Sequence of chain 1.A:
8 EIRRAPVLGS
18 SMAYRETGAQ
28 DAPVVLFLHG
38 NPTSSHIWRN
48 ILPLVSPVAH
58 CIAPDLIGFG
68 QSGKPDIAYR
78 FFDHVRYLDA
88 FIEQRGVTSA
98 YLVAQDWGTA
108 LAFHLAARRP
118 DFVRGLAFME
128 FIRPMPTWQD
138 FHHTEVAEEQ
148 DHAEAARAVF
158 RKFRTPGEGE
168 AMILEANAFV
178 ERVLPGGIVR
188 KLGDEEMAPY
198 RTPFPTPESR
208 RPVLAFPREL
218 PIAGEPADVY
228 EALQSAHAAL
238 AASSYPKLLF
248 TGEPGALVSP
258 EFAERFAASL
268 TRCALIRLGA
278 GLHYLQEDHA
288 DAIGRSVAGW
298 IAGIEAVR

Binding-site contacts:
Ligand atom C6 contacts residue VAL55 of chain 1.A at 3.2 Å (hydrophobic).
Ligand atom O6 contacts residue PRO30 of chain 1.A at 4.4 Å.
Ligand atom O6 contacts residue VAL55 of chain 1.A at 3.8 Å.
Ligand atom O4 contacts residue VAL55 of chain 1.A at 3.9 Å.
Ligand atom C1 contacts residue GLU302 of chain 1.A at 3.6 Å.
Ligand atom O1 contacts residue ALA271 of chain 1.B at 3.7 Å.
Ligand atom C6 contacts residue GLU302 of chain 1.A at 3.7 Å.
Ligand atom O3 contacts residue ALA271 of chain 1.B at 4.2 Å.
Ligand atom O4 contacts residue PRO54 of chain 1.A at 4.2 Å.
Ligand atom C1 contacts residue ALA303 of chain 1.A at 4.1 Å (hydrophobic).
Ligand atom C5 contacts residue GLU302 of chain 1.A at 4.2 Å.
Ligand atom C5 contacts residue ALA299 of chain 1.A at 3.9 Å (hydrophobic).
Ligand atom O1 contacts residue ALA299 of chain 1.A at 2.6 Å (h-bond).
Ligand atom C6 contacts residue PRO30 of chain 1.A at 4.3 Å (hydrophobic).
Ligand atom O2 contacts residue GLU302 of chain 1.A at 4.2 Å.
Ligand atom O1 contacts residue ALA303 of chain 1.A at 3.8 Å.
Ligand atom O3 contacts residue CYS270 of chain 1.B at 3.2 Å (h-bond).
Ligand atom O5 contacts residue GLU302 of chain 1.A at 3.3 Å.
Ligand atom O2 contacts residue ARG269 of chain 1.B at 3.6 Å.
Ligand atom C1 contacts residue ALA303 of chain 1.A at 3.9 Å (hydrophobic).
Ligand atom C3 contacts residue CYS270 of chain 1.B at 4.0 Å (hydrophobic).
Ligand atom O5 contacts residue ALA303 of chain 1.A at 4.4 Å.
Ligand atom C6 contacts residue PRO30 of chain 1.A at 4.1 Å (hydrophobic).
Ligand atom O6 contacts residue PRO30 of chain 1.A at 3.7 Å.
Ligand atom O5 contacts residue ALA299 of chain 1.A at 3.6 Å.
Ligand atom C5 contacts residue VAL55 of chain 1.A at 4.3 Å (hydrophobic).
Ligand atom C2 contacts residue ALA299 of chain 1.A at 4.2 Å (hydrophobic).
Ligand atom O2 contacts residue ALA303 of chain 1.A at 4.1 Å.
Ligand atom C2 contacts residue GLU302 of chain 1.A at 3.6 Å.
Ligand atom O6 contacts residue GLU302 of chain 1.A at 3.5 Å.
Ligand atom C6 contacts residue GLU302 of chain 1.A at 3.8 Å.
Ligand atom C6 contacts residue ILE298 of chain 1.A at 4.3 Å (hydrophobic).
Ligand atom C3 contacts residue ALA271 of chain 1.B at 4.0 Å (hydrophobic).
Ligand atom C1 contacts residue ARG269 of chain 1.B at 4.1 Å.
Ligand atom C1 contacts residue ALA271 of chain 1.B at 4.4 Å (hydrophobic).
Ligand atom C6 contacts residue ALA299 of chain 1.A at 4.4 Å (hydrophobic).
Ligand atom O6 contacts residue GLU302 of chain 1.A at 2.7 Å (salt-bridge).
Ligand atom C1 contacts residue CYS270 of chain 1.B at 4.3 Å (hydrophobic).
Ligand atom C1 contacts residue ALA299 of chain 1.A at 3.5 Å (hydrophobic).
Ligand atom O5 contacts residue GLU302 of chain 1.A at 3.4 Å.

The small molecule below binds the protein below.
Small molecule (SMILES): OC[C@H]1O[C@@](CO)(O[C@H]2O[C@H](CO)[C@@H](O)[C@H](O)[C@H]2O)[C@@H](O)[C@@H]1O

Sequence of chain 1.B:
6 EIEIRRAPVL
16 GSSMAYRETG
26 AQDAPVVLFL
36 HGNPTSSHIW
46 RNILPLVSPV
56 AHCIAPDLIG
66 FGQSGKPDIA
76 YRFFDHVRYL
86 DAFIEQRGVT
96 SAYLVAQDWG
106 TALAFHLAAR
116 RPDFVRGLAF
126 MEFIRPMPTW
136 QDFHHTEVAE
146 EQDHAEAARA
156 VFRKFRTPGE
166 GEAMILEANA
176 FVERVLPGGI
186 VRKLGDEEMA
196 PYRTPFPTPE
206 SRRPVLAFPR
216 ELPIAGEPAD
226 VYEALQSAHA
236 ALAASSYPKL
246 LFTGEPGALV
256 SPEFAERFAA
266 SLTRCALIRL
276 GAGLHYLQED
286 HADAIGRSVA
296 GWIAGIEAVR